Binding-site contacts:
Ligand atom C2 contacts residue ASN394 of chain 1.R at 2.4 Å.
Ligand atom N2 contacts residue ASN394 of chain 1.R at 3.0 Å (h-bond).
Ligand atom C1 contacts residue LYS349 of chain 1.R at 4.4 Å.
Ligand atom O7 contacts residue LYS349 of chain 1.R at 2.8 Å (salt-bridge).
Ligand atom C1 contacts residue GLU201 of chain 1.M at 4.1 Å.
Ligand atom C7 contacts residue ASN394 of chain 1.R at 3.9 Å.
Ligand atom O7 contacts residue THR396 of chain 1.R at 3.1 Å (h-bond).
Ligand atom O6 contacts residue GLN199 of chain 1.M at 4.3 Å.
Ligand atom C7 contacts residue ARG348 of chain 1.R at 4.1 Å.
Ligand atom C4 contacts residue ASN394 of chain 1.R at 4.1 Å.
Ligand atom C2 contacts residue LYS349 of chain 1.R at 3.7 Å.
Ligand atom O5 contacts residue ASN394 of chain 1.R at 2.3 Å (h-bond).
Ligand atom C8 contacts residue LYS347 of chain 1.R at 4.1 Å.
Ligand atom C8 contacts residue LYS349 of chain 1.R at 3.6 Å.
Ligand atom C8 contacts residue ARG348 of chain 1.R at 3.2 Å.
Ligand atom O7 contacts residue ASN394 of chain 1.R at 4.1 Å.
Ligand atom N2 contacts residue LYS349 of chain 1.R at 3.4 Å.
Ligand atom C3 contacts residue ASN394 of chain 1.R at 3.8 Å.
Ligand atom O7 contacts residue ILE395 of chain 1.R at 4.4 Å.
Ligand atom C6 contacts residue GLU201 of chain 1.M at 3.2 Å.
Ligand atom C5 contacts residue GLU201 of chain 1.M at 3.6 Å.
Ligand atom O6 contacts residue GLU201 of chain 1.M at 3.8 Å.
Ligand atom O5 contacts residue GLU201 of chain 1.M at 3.1 Å (salt-bridge).
Ligand atom C7 contacts residue LYS349 of chain 1.R at 3.6 Å.
Ligand atom C7 contacts residue THR396 of chain 1.R at 4.2 Å.
Ligand atom C8 contacts residue ILE395 of chain 1.R at 4.2 Å (hydrophobic).
Ligand atom C1 contacts residue ASN394 of chain 1.R at 1.4 Å.
Ligand atom C5 contacts residue ASN394 of chain 1.R at 3.6 Å.

Sequence of chain 1.R:
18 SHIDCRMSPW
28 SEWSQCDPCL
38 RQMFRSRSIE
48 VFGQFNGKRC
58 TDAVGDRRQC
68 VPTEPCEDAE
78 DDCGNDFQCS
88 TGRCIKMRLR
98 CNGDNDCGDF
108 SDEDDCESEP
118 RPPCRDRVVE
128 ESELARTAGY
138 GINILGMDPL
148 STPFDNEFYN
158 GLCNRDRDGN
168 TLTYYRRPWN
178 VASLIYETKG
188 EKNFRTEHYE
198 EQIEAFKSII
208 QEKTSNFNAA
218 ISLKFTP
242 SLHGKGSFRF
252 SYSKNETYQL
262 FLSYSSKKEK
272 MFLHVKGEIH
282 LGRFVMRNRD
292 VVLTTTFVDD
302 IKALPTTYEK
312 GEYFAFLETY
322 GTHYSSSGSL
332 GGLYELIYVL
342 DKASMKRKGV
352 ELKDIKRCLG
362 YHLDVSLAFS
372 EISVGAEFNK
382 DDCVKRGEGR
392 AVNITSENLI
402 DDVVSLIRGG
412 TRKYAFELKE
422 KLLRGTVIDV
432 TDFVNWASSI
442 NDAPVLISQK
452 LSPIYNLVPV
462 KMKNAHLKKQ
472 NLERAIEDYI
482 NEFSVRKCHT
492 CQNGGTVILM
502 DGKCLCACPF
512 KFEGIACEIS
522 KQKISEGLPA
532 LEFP

The protein below binds the small molecule below.
Small molecule (SMILES): CC(=O)N[C@H]1[C@H](O[C@H]2[C@H](O)[C@@H](NC(C)=O)CO[C@@H]2CO)O[C@H](CO)[C@@H](O)[C@@H]1O

Sequence of chain 1.M:
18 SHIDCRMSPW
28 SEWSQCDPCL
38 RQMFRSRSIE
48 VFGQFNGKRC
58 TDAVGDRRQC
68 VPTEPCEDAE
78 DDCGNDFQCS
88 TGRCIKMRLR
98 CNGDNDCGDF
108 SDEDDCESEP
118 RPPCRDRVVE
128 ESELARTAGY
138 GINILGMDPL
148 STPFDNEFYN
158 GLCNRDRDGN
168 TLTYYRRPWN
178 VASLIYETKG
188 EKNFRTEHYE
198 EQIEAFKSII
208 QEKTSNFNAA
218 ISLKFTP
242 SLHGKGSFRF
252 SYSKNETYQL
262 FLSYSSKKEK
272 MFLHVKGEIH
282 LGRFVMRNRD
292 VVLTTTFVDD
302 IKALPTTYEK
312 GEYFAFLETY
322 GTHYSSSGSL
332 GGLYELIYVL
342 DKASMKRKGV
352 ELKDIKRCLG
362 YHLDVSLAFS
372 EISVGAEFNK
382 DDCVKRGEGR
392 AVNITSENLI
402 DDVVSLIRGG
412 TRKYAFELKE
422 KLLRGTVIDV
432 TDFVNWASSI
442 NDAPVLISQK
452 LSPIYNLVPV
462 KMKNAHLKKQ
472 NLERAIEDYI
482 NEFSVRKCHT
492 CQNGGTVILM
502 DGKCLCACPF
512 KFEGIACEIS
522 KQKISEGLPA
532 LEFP